Sequence of chain 1.Z:
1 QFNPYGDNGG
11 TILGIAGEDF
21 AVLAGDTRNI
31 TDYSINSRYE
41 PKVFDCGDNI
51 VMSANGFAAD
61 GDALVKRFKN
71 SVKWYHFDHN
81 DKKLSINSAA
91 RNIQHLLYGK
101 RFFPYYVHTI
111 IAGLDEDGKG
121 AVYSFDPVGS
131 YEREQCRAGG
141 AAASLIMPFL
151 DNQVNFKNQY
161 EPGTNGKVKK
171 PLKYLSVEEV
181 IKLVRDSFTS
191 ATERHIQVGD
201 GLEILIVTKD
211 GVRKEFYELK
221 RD

Sequence of chain 1.Y:
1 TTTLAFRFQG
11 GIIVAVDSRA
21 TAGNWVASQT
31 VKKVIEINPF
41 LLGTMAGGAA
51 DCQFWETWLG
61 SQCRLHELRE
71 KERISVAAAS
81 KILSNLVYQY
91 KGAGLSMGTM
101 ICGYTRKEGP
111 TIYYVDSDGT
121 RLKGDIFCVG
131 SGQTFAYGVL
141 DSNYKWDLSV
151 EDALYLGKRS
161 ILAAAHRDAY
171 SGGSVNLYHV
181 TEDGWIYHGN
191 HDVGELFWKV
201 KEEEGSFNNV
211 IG

The protein below binds the small molecule below.
Small molecule (SMILES): CC(C)C[C@H](NC(=O)[C@H](Cc1ccccc1)N=[N+]=[N-])C(=O)NCC(=O)N[C@H](CCS(C)(=O)=O)Cc1ccc(CN)cc1

Binding-site contacts:
Ligand atom C36 contacts residue GLY47 of chain 1.Y at 3.7 Å.
Ligand atom S48 contacts residue THR1 of chain 1.Y at 3.6 Å (h-bond).
Ligand atom C47 contacts residue GLY47 of chain 1.Y at 3.3 Å.
Ligand atom C37 contacts residue GLY47 of chain 1.Y at 3.6 Å.
Ligand atom C42 contacts residue MET45 of chain 1.Y at 3.6 Å (hydrophobic).
Ligand atom C40 contacts residue ALA49 of chain 1.Y at 3.4 Å (hydrophobic).
Ligand atom C44 contacts residue LYS32 of chain 1.Y at 3.7 Å.
Ligand atom O34 contacts residue ALA20 of chain 1.Y at 3.5 Å.
Ligand atom O34 contacts residue THR21 of chain 1.Y at 3.1 Å (h-bond).
Ligand atom C51 contacts residue SER131 of chain 1.Y at 3.9 Å.
Ligand atom C5 contacts residue PRO127 of chain 1.Z at 3.6 Å (hydrophobic).
Ligand atom C46 contacts residue THR1 of chain 1.Y at 1.4 Å.
Ligand atom C37 contacts residue THR1 of chain 1.Y at 2.8 Å.
Ligand atom C40 contacts residue VAL31 of chain 1.Y at 3.3 Å (hydrophobic).
Ligand atom N14 contacts residue ASP126 of chain 1.Z at 3.7 Å.
Ligand atom C19 contacts residue ALA27 of chain 1.Y at 3.9 Å (hydrophobic).
Ligand atom N35 contacts residue GLY47 of chain 1.Y at 2.9 Å (h-bond).
Ligand atom C43 contacts residue LYS33 of chain 1.Y at 3.8 Å.
Ligand atom C25 contacts residue THR21 of chain 1.Y at 3.9 Å.
Ligand atom C41 contacts residue ALA49 of chain 1.Y at 3.7 Å (hydrophobic).
Ligand atom C44 contacts residue VAL31 of chain 1.Y at 3.7 Å (hydrophobic).
Ligand atom N45 contacts residue GLN53 of chain 1.Y at 3.6 Å.
Ligand atom N35 contacts residue THR1 of chain 1.Y at 3.7 Å.
Ligand atom O49 contacts residue SER131 of chain 1.Y at 3.0 Å (h-bond).
Ligand atom C33 contacts residue GLY47 of chain 1.Y at 3.8 Å.
Ligand atom C28 contacts residue GLY47 of chain 1.Y at 3.6 Å.
Ligand atom C36 contacts residue THR1 of chain 1.Y at 2.4 Å.
Ligand atom O26 contacts residue ALA49 of chain 1.Y at 3.5 Å (h-bond).
Ligand atom C37 contacts residue LYS33 of chain 1.Y at 3.8 Å.
Ligand atom C47 contacts residue THR1 of chain 1.Y at 2.5 Å.
Ligand atom N11 contacts residue PRO127 of chain 1.Z at 3.8 Å.
Ligand atom O49 contacts residue THR1 of chain 1.Y at 2.3 Å (h-bond).
Ligand atom C43 contacts residue MET45 of chain 1.Y at 3.6 Å (hydrophobic).
Ligand atom C39 contacts residue ALA49 of chain 1.Y at 3.7 Å (hydrophobic).
Ligand atom N27 contacts residue THR21 of chain 1.Y at 3.1 Å (h-bond).
Ligand atom N45 contacts residue GLU132 of chain 1.Z at 3.8 Å.
Ligand atom C15 contacts residue THR21 of chain 1.Y at 3.7 Å.
Ligand atom N45 contacts residue SER130 of chain 1.Z at 3.7 Å.
Ligand atom C38 contacts residue LYS33 of chain 1.Y at 3.8 Å.
Ligand atom C41 contacts residue VAL31 of chain 1.Y at 3.6 Å (hydrophobic).